Binding-site contacts:
Ligand atom C5 contacts residue ASN62 of chain 1.D at 3.7 Å.
Ligand atom N2 contacts residue PRO60 of chain 1.D at 3.3 Å (h-bond).
Ligand atom O7 contacts residue ASN62 of chain 1.D at 3.2 Å (h-bond).
Ligand atom C2 contacts residue PRO60 of chain 1.D at 4.3 Å (hydrophobic).
Ligand atom C1 contacts residue PRO60 of chain 1.D at 4.2 Å (hydrophobic).
Ligand atom C7 contacts residue ASN62 of chain 1.D at 3.2 Å.
Ligand atom N2 contacts residue PRO59 of chain 1.D at 3.8 Å.
Ligand atom C3 contacts residue PRO59 of chain 1.D at 4.4 Å (hydrophobic).
Ligand atom C8 contacts residue PRO60 of chain 1.D at 3.4 Å (hydrophobic).
Ligand atom O5 contacts residue ASN62 of chain 1.D at 2.4 Å (h-bond).
Ligand atom C1 contacts residue ASN62 of chain 1.D at 1.4 Å.
Ligand atom O3 contacts residue PRO59 of chain 1.D at 3.9 Å.
Ligand atom C7 contacts residue PRO60 of chain 1.D at 3.7 Å (hydrophobic).
Ligand atom C8 contacts residue PRO59 of chain 1.D at 3.8 Å (hydrophobic).
Ligand atom C7 contacts residue PRO59 of chain 1.D at 4.4 Å (hydrophobic).
Ligand atom C4 contacts residue ASN62 of chain 1.D at 4.3 Å.
Ligand atom C3 contacts residue ASN62 of chain 1.D at 3.8 Å.
Ligand atom C8 contacts residue ASN62 of chain 1.D at 4.4 Å.
Ligand atom N2 contacts residue ASN62 of chain 1.D at 2.9 Å (h-bond).
Ligand atom C2 contacts residue ASN62 of chain 1.D at 2.5 Å.
Ligand atom C8 contacts residue ASN55 of chain 1.D at 3.4 Å.

The small molecule below binds the protein below.
Small molecule (SMILES): CC(=O)N[C@H]1[C@H](O[C@H]2[C@H](O)[C@@H](NC(C)=O)CO[C@@H]2CO)O[C@H](CO)[C@@H](O[C@@H]2O[C@H](CO)[C@@H](O)[C@H](O)[C@@H]2O)[C@@H]1O

Sequence of chain 1.D:
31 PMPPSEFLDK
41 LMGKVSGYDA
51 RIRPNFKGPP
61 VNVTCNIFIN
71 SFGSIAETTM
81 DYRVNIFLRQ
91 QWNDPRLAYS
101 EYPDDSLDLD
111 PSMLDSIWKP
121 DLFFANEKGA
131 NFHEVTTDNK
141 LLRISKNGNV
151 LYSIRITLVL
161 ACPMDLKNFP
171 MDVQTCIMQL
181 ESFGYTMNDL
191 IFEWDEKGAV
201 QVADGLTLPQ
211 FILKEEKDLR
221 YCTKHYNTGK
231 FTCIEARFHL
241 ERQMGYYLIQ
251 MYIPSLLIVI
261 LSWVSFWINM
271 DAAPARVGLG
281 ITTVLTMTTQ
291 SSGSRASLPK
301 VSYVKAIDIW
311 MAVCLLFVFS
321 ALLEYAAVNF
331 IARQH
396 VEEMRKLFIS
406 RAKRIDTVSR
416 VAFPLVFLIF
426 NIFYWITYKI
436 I